Sequence of chain 1.A:
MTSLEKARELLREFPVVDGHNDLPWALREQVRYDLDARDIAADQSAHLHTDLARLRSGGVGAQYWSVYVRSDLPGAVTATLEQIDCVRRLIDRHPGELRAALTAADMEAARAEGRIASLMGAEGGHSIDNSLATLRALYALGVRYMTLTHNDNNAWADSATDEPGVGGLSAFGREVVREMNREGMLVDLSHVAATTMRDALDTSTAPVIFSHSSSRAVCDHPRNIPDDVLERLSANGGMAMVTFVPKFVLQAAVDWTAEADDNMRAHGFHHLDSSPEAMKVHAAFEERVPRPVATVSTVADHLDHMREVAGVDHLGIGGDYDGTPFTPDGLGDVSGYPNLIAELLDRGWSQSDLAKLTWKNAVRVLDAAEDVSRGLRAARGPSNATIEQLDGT

Binding-site contacts:
Ligand atom CE1 contacts residue TRP25 of chain 1.A at 3.5 Å (hydrophobic).
Ligand atom O61 contacts residue PHE248 of chain 1.A at 3.3 Å.
Ligand atom C4 contacts residue GLY323 of chain 1.A at 3.2 Å.
Ligand atom O31 contacts residue ASP320 of chain 1.A at 2.7 Å (salt-bridge).
Ligand atom C6 contacts residue ARG223 of chain 1.A at 3.5 Å.
Ligand atom C4 contacts residue ASP320 of chain 1.A at 3.2 Å.
Ligand atom O31 contacts residue ZN1 of chain 1.C at 2.1 Å.
Ligand atom CE1 contacts residue TYR68 of chain 1.A at 3.7 Å (hydrophobic).
Ligand atom O32 contacts residue ZN1 of chain 1.D at 2.1 Å.
Ligand atom C2 contacts residue ASP22 of chain 1.A at 3.5 Å.
Ligand atom N1 contacts residue TYR68 of chain 1.A at 3.7 Å.
Ligand atom C2 contacts residue GLY323 of chain 1.A at 3.4 Å.
Ligand atom O32 contacts residue HIS150 of chain 1.A at 2.7 Å (h-bond).
Ligand atom CD2 contacts residue GLY323 of chain 1.A at 3.3 Å.
Ligand atom O61 contacts residue ARG223 of chain 1.A at 2.9 Å (salt-bridge).
Ligand atom O31 contacts residue HIS212 of chain 1.A at 3.4 Å (h-bond).
Ligand atom O32 contacts residue ZN1 of chain 1.C at 3.6 Å.
Ligand atom O61 contacts residue HIS191 of chain 1.A at 3.1 Å.
Ligand atom O82 contacts residue THR324 of chain 1.A at 2.7 Å (h-bond).
Ligand atom O32 contacts residue GLU123 of chain 1.A at 3.0 Å (salt-bridge).
Ligand atom C6 contacts residue ZN1 of chain 1.D at 3.1 Å.
Ligand atom O62 contacts residue ZN1 of chain 1.D at 2.2 Å.
Ligand atom P3 contacts residue ZN1 of chain 1.D at 2.8 Å.
Ligand atom C6 contacts residue HIS191 of chain 1.A at 3.5 Å.
Ligand atom C8 contacts residue THR324 of chain 1.A at 3.7 Å.
Ligand atom N1 contacts residue ASP22 of chain 1.A at 3.0 Å (salt-bridge).
Ligand atom P3 contacts residue ZN1 of chain 1.C at 3.0 Å.
Ligand atom N1 contacts residue GLU123 of chain 1.A at 3.0 Å (salt-bridge).
Ligand atom O31 contacts residue ZN1 of chain 1.D at 2.6 Å.
Ligand atom O62 contacts residue HIS212 of chain 1.A at 3.0 Å (h-bond).
Ligand atom O62 contacts residue ARG223 of chain 1.A at 3.0 Å (salt-bridge).
Ligand atom CD1 contacts residue TYR68 of chain 1.A at 3.2 Å (hydrophobic).
Ligand atom O62 contacts residue HIS191 of chain 1.A at 3.2 Å (h-bond).
Ligand atom O32 contacts residue HIS191 of chain 1.A at 3.0 Å (h-bond).
Ligand atom C2 contacts residue ZN1 of chain 1.C at 3.1 Å.
Ligand atom O31 contacts residue GLU123 of chain 1.A at 3.4 Å (salt-bridge).
Ligand atom N1 contacts residue ZN1 of chain 1.C at 2.3 Å.
Ligand atom CZ contacts residue TRP25 of chain 1.A at 3.2 Å (hydrophobic).
Ligand atom O31 contacts residue HIS20 of chain 1.A at 3.3 Å (h-bond).
Ligand atom O31 contacts residue ASP22 of chain 1.A at 3.0 Å (salt-bridge).

The small molecule below binds the protein below.
Small molecule (SMILES): N[C@@H](Cc1ccccc1)P(=O)(O)C[C@H](CC(=O)O)C(=O)O